This small molecule binds to this protein.
Small molecule (SMILES): Cc1cn([C@H]2C[C@H](O[P](=O)(O)OC[C@H]3O[C@@H](n4cnc5c(N)ncnc54)C[C@@H]3O[P](=O)(O)OC[C@H]3O[C@@H](n4cc(C)c(=O)[nH]c4=O)C[C@@H]3O[P](=O)(O)OC[C@H]3O[C@@H](n4ccc(N)nc4=O)C[C@@H]3O[P](=O)(O)OC[C@H]3O[C@@H](n4ccc(N)nc4=O)C[C@@H]3O)[C@@H](CO[P](=O)(O)O[C@H]3C[C@H](n4cnc5c(N)ncnc54)O[C@@H]3CO[P](=O)(O)O[C@H]3C[C@H](n4cnc5c(=O)nc(N)[nH]c54)O[C@@H]3CO[P](=O)(O)O[C@H]3C[C@H](n4cnc5c(=O)nc(N)[nH]c54)O[C@@H]3CO[P](=O)(O)O[C@H]3C[C@H](n4ccc(N)nc4=O)O[C@@H]3CO)O2)c(=O)[nH]c1=O

Sequence of chain 1.A:
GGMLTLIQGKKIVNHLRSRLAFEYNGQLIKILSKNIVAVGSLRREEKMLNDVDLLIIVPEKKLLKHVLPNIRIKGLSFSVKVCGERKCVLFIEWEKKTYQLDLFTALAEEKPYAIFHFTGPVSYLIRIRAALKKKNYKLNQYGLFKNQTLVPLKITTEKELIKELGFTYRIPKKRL

Binding-site contacts:
Ligand atom O2 contacts residue HIS119 of chain 1.A at 3.1 Å.
Ligand atom O3' contacts residue PHE120 of chain 1.A at 2.8 Å (h-bond).
Ligand atom C2 contacts residue DA6 of chain 1.C at 3.3 Å.
Ligand atom C6 contacts residue DC8 of chain 1.C at 3.3 Å.
Ligand atom N3 contacts residue DG3 of chain 1.C at 2.9 Å (h-bond).
Ligand atom N4 contacts residue DG2 of chain 1.C at 3.0 Å (h-bond).
Ligand atom O4 contacts residue DA4 of chain 1.C at 3.0 Å (h-bond).
Ligand atom N3 contacts residue DA4 of chain 1.C at 2.9 Å (h-bond).
Ligand atom N6 contacts residue DT5 of chain 1.C at 2.8 Å (h-bond).
Ligand atom O3' contacts residue ARG46 of chain 1.A at 3.2 Å (salt-bridge).
Ligand atom C2' contacts residue HIS119 of chain 1.A at 3.4 Å.
Ligand atom OP1 contacts residue GLN102 of chain 1.A at 2.9 Å (h-bond).
Ligand atom O6 contacts residue DC8 of chain 1.C at 3.0 Å (h-bond).
Ligand atom N4 contacts residue DG3 of chain 1.C at 2.9 Å (h-bond).
Ligand atom O2 contacts residue LEU127 of chain 1.A at 3.3 Å.
Ligand atom N6 contacts residue DT7 of chain 1.C at 3.0 Å (h-bond).
Ligand atom OP1 contacts residue ASP55 of chain 1.A at 3.2 Å (salt-bridge).
Ligand atom P contacts residue MN1 of chain 1.D at 3.2 Å.
Ligand atom O2 contacts residue DG3 of chain 1.C at 2.8 Å (h-bond).
Ligand atom N3 contacts residue DA4 of chain 1.C at 3.4 Å (h-bond).
Ligand atom N2 contacts residue DC8 of chain 1.C at 2.7 Å (h-bond).
Ligand atom O6 contacts residue DT7 of chain 1.C at 3.3 Å (h-bond).
Ligand atom O3' contacts residue MN1 of chain 1.D at 3.2 Å.
Ligand atom O2 contacts residue DG2 of chain 1.C at 2.7 Å (h-bond).
Ligand atom N3 contacts residue DA6 of chain 1.C at 3.4 Å.
Ligand atom C2 contacts residue DT7 of chain 1.C at 3.4 Å.
Ligand atom OP1 contacts residue ASN52 of chain 1.A at 3.4 Å (h-bond).
Ligand atom N1 contacts residue DA6 of chain 1.C at 3.3 Å (h-bond).
Ligand atom N3 contacts residue DG2 of chain 1.C at 2.9 Å (h-bond).
Ligand atom N6 contacts residue DA6 of chain 1.C at 3.2 Å (h-bond).
Ligand atom OP1 contacts residue ASP53 of chain 1.A at 3.3 Å (salt-bridge).
Ligand atom N1 contacts residue DT7 of chain 1.C at 2.7 Å (h-bond).
Ligand atom N1 contacts residue DC8 of chain 1.C at 2.9 Å (h-bond).
Ligand atom OP1 contacts residue MN1 of chain 1.D at 2.0 Å.
Ligand atom O3' contacts residue ASP104 of chain 1.A at 3.3 Å (salt-bridge).
Ligand atom N3 contacts residue DA6 of chain 1.C at 2.9 Å (h-bond).
Ligand atom O2 contacts residue LYS89 of chain 1.A at 2.9 Å (salt-bridge).
Ligand atom O4 contacts residue DA6 of chain 1.C at 3.1 Å (h-bond).
Ligand atom O2 contacts residue DT5 of chain 1.C at 3.4 Å (h-bond).
Ligand atom N1 contacts residue DT5 of chain 1.C at 2.7 Å (h-bond).